The small molecule below binds the protein below.
Small molecule (SMILES): CC(=O)N[C@@H]1[C@@H](O)[C@H](O)[C@@H](CO)O[C@H]1O

Sequence of chain 1.B:
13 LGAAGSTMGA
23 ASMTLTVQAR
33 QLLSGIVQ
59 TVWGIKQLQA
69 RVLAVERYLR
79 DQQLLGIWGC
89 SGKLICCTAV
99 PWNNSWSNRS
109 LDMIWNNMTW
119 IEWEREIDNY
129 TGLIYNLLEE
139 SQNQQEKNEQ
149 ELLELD

Binding-site contacts:
Ligand atom C3 contacts residue ASN106 of chain 1.B at 3.9 Å.
Ligand atom O7 contacts residue ARG107 of chain 1.B at 4.0 Å.
Ligand atom C8 contacts residue SER105 of chain 1.B at 3.4 Å.
Ligand atom C2 contacts residue ASN106 of chain 1.B at 2.6 Å.
Ligand atom C8 contacts residue ASN106 of chain 1.B at 3.8 Å.
Ligand atom N2 contacts residue ASN106 of chain 1.B at 2.9 Å (h-bond).
Ligand atom C4 contacts residue ASN106 of chain 1.B at 4.4 Å.
Ligand atom C8 contacts residue GLU124 of chain 1.B at 3.2 Å.
Ligand atom C7 contacts residue ARG107 of chain 1.B at 4.0 Å.
Ligand atom C7 contacts residue ASN106 of chain 1.B at 3.7 Å.
Ligand atom O7 contacts residue ASN106 of chain 1.B at 3.4 Å (h-bond).
Ligand atom C8 contacts residue ARG107 of chain 1.B at 3.8 Å.
Ligand atom C1 contacts residue ASN102 of chain 1.B at 4.3 Å.
Ligand atom C5 contacts residue ASN106 of chain 1.B at 3.8 Å.
Ligand atom C1 contacts residue ASN106 of chain 1.B at 1.5 Å.
Ligand atom O5 contacts residue ASN106 of chain 1.B at 2.5 Å (h-bond).